This small molecule binds to this protein.
Small molecule (SMILES): CC(=O)N[C@@H]1[C@@H](O)[C@H](O)[C@@H](CO)O[C@H]1O

Sequence of chain 1.B:
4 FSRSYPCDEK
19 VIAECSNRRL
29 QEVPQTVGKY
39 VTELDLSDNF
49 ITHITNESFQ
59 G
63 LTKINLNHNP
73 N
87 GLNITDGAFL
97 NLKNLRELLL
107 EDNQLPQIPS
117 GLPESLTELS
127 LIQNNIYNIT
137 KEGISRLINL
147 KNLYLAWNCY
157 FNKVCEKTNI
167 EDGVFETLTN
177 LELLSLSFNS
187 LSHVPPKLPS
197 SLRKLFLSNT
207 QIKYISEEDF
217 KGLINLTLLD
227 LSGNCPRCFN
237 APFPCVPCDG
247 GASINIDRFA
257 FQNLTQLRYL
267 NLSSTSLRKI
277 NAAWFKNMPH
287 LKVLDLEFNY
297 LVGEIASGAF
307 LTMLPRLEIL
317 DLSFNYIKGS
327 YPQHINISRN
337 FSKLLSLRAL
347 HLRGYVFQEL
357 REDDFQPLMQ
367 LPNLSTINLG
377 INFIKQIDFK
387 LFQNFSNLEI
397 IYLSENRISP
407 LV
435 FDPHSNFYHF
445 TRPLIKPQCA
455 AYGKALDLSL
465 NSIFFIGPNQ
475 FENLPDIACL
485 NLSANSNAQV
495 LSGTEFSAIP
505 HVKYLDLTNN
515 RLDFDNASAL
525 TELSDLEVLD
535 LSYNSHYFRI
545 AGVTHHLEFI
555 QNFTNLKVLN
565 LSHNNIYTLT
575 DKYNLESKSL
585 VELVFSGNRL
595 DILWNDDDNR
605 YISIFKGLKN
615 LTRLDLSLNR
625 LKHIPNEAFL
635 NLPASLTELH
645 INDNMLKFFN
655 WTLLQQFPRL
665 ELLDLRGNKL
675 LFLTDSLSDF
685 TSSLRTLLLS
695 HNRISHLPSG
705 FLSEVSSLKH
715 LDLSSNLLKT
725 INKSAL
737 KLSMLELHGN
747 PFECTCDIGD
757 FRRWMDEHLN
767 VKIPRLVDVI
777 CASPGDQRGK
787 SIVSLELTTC

Binding-site contacts:
Ligand atom C2 contacts residue ASN369 of chain 1.B at 2.5 Å.
Ligand atom C8 contacts residue LEU341 of chain 1.B at 3.6 Å (hydrophobic).
Ligand atom C3 contacts residue ASN369 of chain 1.B at 3.8 Å.
Ligand atom C1 contacts residue ARG344 of chain 1.B at 4.0 Å.
Ligand atom O7 contacts residue SER342 of chain 1.B at 3.1 Å (h-bond).
Ligand atom O6 contacts residue ARG344 of chain 1.B at 3.1 Å (salt-bridge).
Ligand atom O7 contacts residue LEU341 of chain 1.B at 4.2 Å.
Ligand atom O7 contacts residue ASN369 of chain 1.B at 3.7 Å.
Ligand atom C4 contacts residue ARG344 of chain 1.B at 4.4 Å.
Ligand atom C5 contacts residue ARG344 of chain 1.B at 3.8 Å.
Ligand atom C4 contacts residue ASN369 of chain 1.B at 4.2 Å.
Ligand atom C1 contacts residue ASN369 of chain 1.B at 1.4 Å.
Ligand atom C2 contacts residue ARG344 of chain 1.B at 4.5 Å.
Ligand atom N2 contacts residue ASN369 of chain 1.B at 2.9 Å (h-bond).
Ligand atom C5 contacts residue ASN369 of chain 1.B at 3.6 Å.
Ligand atom C7 contacts residue LEU341 of chain 1.B at 4.1 Å (hydrophobic).
Ligand atom O5 contacts residue ASN369 of chain 1.B at 2.3 Å (h-bond).
Ligand atom O5 contacts residue ARG344 of chain 1.B at 3.1 Å (salt-bridge).
Ligand atom C8 contacts residue PRO368 of chain 1.B at 4.4 Å (hydrophobic).
Ligand atom C7 contacts residue ASN369 of chain 1.B at 3.5 Å.
Ligand atom C6 contacts residue ARG344 of chain 1.B at 3.5 Å.
Ligand atom C7 contacts residue SER342 of chain 1.B at 4.2 Å.